Binding-site contacts:
Ligand atom O5 contacts residue THR292 of chain 1.A at 3.4 Å.
Ligand atom C7 contacts residue ASN290 of chain 1.A at 3.4 Å.
Ligand atom O2 contacts residue GLN295 of chain 1.A at 3.7 Å.
Ligand atom C7 contacts residue THR292 of chain 1.A at 4.2 Å.
Ligand atom C6 contacts residue GLN295 of chain 1.A at 3.4 Å.
Ligand atom O6 contacts residue ILE298 of chain 1.A at 3.8 Å.
Ligand atom C1 contacts residue THR292 of chain 1.A at 3.6 Å.
Ligand atom O7 contacts residue ASN290 of chain 1.A at 3.6 Å.
Ligand atom N2 contacts residue THR292 of chain 1.A at 4.3 Å.
Ligand atom O6 contacts residue GLN295 of chain 1.A at 3.0 Å (h-bond).
Ligand atom C4 contacts residue ASN290 of chain 1.A at 4.2 Å.
Ligand atom C6 contacts residue THR292 of chain 1.A at 4.1 Å.
Ligand atom C3 contacts residue GLN295 of chain 1.A at 3.4 Å.
Ligand atom O4 contacts residue ILE298 of chain 1.A at 4.5 Å.
Ligand atom O6 contacts residue GLN295 of chain 1.A at 2.6 Å (h-bond).
Ligand atom O7 contacts residue TYR293 of chain 1.A at 4.4 Å.
Ligand atom C6 contacts residue GLN295 of chain 1.A at 3.9 Å.
Ligand atom C8 contacts residue ASN290 of chain 1.A at 4.5 Å.
Ligand atom C2 contacts residue THR292 of chain 1.A at 3.6 Å.
Ligand atom O3 contacts residue GLN295 of chain 1.A at 2.8 Å (h-bond).
Ligand atom C1 contacts residue ASN290 of chain 1.A at 1.6 Å.
Ligand atom N2 contacts residue ASN290 of chain 1.A at 2.9 Å (h-bond).
Ligand atom C5 contacts residue THR292 of chain 1.A at 4.4 Å.
Ligand atom C5 contacts residue ASN290 of chain 1.A at 3.7 Å.
Ligand atom O7 contacts residue THR292 of chain 1.A at 3.5 Å (h-bond).
Ligand atom C6 contacts residue ILE298 of chain 1.A at 3.5 Å (hydrophobic).
Ligand atom C3 contacts residue ASN290 of chain 1.A at 3.9 Å.
Ligand atom O6 contacts residue ILE298 of chain 1.A at 4.1 Å.
Ligand atom C2 contacts residue ASN290 of chain 1.A at 2.5 Å.
Ligand atom O5 contacts residue ASN290 of chain 1.A at 2.4 Å (h-bond).
Ligand atom C2 contacts residue GLN295 of chain 1.A at 4.2 Å.

The small molecule below binds the protein below.
Small molecule (SMILES): CC(=O)N[C@H]1[C@H](O[C@H]2[C@H](O[C@@H]3O[C@@H](C)[C@@H](O)[C@@H](O)[C@@H]3O)[C@@H](NC(C)=O)CO[C@@H]2CO)O[C@H](CO)[C@@H](O[C@@H]2O[C@H](CO[C@H]3O[C@H](CO)[C@@H](O)[C@H](O)[C@@H]3O)[C@@H](O)[C@H](O[C@H]3O[C@H](CO)[C@@H](O)[C@H](O)[C@@H]3O)[C@@H]2O[C@@H]2OC[C@@H](O)[C@H](O)[C@H]2O)[C@@H]1O

Sequence of chain 1.A:
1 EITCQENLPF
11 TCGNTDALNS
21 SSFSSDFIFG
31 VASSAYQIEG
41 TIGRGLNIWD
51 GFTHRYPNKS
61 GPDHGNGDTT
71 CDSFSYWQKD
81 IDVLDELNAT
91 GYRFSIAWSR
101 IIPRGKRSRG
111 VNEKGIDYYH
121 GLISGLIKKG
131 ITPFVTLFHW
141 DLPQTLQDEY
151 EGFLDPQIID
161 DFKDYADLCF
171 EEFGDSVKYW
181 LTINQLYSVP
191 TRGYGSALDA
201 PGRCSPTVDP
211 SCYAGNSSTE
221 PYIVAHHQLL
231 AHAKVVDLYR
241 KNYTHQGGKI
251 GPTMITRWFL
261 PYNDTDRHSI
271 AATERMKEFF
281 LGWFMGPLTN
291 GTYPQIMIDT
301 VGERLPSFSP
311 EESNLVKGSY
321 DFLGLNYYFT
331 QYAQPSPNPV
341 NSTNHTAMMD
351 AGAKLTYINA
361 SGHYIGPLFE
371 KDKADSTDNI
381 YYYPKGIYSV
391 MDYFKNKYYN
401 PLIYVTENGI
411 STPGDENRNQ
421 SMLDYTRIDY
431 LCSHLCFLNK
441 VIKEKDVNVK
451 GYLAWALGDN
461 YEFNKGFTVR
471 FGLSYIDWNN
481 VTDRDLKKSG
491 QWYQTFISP